A protein and the small-molecule ligand that binds it are described below.
Small molecule (SMILES): CC(=O)N[C@@H]1[C@@H](O)[C@H](O)[C@@H](CO)O[C@H]1O

Binding-site contacts:
Ligand atom C1 contacts residue ASN297 of chain 1.A at 1.4 Å.
Ligand atom O7 contacts residue ASN297 of chain 1.A at 2.9 Å (h-bond).
Ligand atom C8 contacts residue ASN297 of chain 1.A at 3.6 Å.
Ligand atom O5 contacts residue ASN297 of chain 1.A at 2.4 Å (h-bond).
Ligand atom C5 contacts residue ASN297 of chain 1.A at 3.6 Å.
Ligand atom C7 contacts residue ASN297 of chain 1.A at 2.9 Å.
Ligand atom N2 contacts residue ASN297 of chain 1.A at 2.8 Å (h-bond).
Ligand atom O5 contacts residue ALA300 of chain 1.A at 4.1 Å.
Ligand atom C4 contacts residue ASN297 of chain 1.A at 4.2 Å.
Ligand atom C3 contacts residue ASN297 of chain 1.A at 3.7 Å.
Ligand atom C2 contacts residue ASN297 of chain 1.A at 2.4 Å.

Sequence of chain 1.A:
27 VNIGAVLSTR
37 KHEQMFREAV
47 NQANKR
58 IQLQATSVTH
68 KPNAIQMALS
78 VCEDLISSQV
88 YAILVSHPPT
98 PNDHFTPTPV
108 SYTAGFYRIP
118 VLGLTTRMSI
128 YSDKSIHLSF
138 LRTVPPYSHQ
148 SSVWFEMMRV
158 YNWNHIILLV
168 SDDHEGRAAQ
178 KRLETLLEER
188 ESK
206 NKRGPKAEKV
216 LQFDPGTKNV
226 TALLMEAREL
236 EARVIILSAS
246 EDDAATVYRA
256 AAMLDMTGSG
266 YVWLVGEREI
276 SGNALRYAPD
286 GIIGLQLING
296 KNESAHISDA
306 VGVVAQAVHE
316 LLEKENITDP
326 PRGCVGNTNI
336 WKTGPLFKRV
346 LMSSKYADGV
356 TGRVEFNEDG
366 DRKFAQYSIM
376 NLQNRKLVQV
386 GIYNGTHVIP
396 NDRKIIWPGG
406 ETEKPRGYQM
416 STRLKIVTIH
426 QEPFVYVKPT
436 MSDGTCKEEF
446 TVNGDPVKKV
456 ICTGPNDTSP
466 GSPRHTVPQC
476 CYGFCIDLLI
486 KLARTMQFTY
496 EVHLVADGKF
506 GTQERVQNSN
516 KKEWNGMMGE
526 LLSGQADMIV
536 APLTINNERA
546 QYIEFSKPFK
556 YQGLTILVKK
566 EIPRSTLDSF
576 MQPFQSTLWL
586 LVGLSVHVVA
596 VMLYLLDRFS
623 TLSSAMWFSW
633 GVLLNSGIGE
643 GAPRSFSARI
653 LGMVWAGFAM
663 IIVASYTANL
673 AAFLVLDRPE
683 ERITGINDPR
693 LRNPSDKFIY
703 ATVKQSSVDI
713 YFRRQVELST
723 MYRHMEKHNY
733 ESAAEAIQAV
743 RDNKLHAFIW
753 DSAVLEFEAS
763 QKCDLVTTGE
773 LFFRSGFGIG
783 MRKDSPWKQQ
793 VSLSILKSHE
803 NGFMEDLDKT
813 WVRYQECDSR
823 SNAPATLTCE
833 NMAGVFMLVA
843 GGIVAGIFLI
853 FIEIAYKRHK